A small-molecule ligand and the protein it binds are described below.
Small molecule (SMILES): CC(=O)N[C@@H]1[C@@H](O)[C@H](O)[C@@H](CO)O[C@H]1O

Sequence of chain 1.M:
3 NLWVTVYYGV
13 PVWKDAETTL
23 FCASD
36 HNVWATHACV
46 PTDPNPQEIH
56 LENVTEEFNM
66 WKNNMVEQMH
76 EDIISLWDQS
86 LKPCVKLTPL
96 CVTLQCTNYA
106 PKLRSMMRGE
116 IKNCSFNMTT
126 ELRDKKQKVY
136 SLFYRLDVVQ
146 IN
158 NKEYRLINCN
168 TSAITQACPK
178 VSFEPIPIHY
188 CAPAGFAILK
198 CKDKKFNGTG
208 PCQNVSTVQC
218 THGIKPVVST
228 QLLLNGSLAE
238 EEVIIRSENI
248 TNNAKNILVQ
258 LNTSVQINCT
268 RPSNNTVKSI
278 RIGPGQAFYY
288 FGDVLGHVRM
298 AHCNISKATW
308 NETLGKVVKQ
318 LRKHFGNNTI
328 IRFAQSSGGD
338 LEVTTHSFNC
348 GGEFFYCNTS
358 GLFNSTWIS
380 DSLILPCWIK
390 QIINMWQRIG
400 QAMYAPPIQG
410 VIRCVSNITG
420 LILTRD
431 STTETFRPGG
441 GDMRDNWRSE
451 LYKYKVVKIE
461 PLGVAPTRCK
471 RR

Binding-site contacts:
Ligand atom O5 contacts residue THR168 of chain 1.M at 4.3 Å.
Ligand atom C7 contacts residue ASN167 of chain 1.M at 3.8 Å.
Ligand atom N2 contacts residue ASN167 of chain 1.M at 2.8 Å (h-bond).
Ligand atom O7 contacts residue ASN167 of chain 1.M at 4.4 Å.
Ligand atom C3 contacts residue ASN167 of chain 1.M at 3.7 Å.
Ligand atom C4 contacts residue ASN167 of chain 1.M at 4.2 Å.
Ligand atom C1 contacts residue ASN167 of chain 1.M at 1.4 Å.
Ligand atom C2 contacts residue ASN167 of chain 1.M at 2.4 Å.
Ligand atom C5 contacts residue ASN167 of chain 1.M at 3.7 Å.
Ligand atom C8 contacts residue ARG162 of chain 1.M at 3.5 Å.
Ligand atom C7 contacts residue ARG162 of chain 1.M at 3.7 Å.
Ligand atom O5 contacts residue ASN167 of chain 1.M at 2.4 Å (h-bond).
Ligand atom N2 contacts residue ARG162 of chain 1.M at 3.7 Å.
Ligand atom O7 contacts residue ARG162 of chain 1.M at 4.4 Å.
Ligand atom C8 contacts residue VAL144 of chain 1.M at 3.7 Å (hydrophobic).
Ligand atom C7 contacts residue VAL144 of chain 1.M at 4.5 Å (hydrophobic).